Sequence of chain 1.B:
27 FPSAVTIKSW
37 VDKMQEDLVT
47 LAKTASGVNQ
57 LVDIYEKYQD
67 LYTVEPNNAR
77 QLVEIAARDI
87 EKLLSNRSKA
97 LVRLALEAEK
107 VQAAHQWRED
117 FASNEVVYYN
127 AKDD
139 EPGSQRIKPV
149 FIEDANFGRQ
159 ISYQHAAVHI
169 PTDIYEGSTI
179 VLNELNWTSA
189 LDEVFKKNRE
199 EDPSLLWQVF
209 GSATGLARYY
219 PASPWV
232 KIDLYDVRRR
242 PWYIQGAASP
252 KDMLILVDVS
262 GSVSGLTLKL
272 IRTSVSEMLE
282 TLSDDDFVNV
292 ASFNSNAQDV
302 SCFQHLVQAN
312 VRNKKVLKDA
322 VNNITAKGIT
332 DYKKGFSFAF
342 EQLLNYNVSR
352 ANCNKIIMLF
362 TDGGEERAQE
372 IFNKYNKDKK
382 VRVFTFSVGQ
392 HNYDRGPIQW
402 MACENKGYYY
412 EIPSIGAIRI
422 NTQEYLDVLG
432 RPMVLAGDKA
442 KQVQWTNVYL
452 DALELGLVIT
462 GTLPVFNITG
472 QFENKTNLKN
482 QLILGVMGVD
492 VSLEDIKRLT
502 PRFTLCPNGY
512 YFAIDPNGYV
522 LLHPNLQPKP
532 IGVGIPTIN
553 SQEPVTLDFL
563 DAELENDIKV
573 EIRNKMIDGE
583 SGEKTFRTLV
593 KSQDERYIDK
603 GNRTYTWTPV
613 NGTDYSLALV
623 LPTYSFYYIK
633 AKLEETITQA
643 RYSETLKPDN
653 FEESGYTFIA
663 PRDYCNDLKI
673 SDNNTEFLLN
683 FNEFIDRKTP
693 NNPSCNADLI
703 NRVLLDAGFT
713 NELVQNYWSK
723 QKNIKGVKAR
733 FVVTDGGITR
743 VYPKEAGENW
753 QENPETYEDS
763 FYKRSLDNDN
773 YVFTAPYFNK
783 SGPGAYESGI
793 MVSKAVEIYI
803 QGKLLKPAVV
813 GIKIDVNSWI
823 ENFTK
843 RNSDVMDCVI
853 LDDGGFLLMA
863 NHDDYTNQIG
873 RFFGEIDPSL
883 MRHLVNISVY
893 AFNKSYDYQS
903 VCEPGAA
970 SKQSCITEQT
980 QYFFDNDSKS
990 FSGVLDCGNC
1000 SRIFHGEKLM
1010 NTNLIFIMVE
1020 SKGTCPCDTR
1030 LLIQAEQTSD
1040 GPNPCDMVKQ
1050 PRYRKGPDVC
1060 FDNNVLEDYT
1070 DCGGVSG

The protein below binds the small molecule below.
Small molecule (SMILES): CC(=O)N[C@H]1[C@H](O[C@H]2[C@H](O)[C@@H](NC(C)=O)CO[C@@H]2CO)O[C@H](CO)[C@@H](O)[C@@H]1O

Binding-site contacts:
Ligand atom C8 contacts residue THR610 of chain 1.B at 4.1 Å.
Ligand atom C8 contacts residue ALA83 of chain 1.B at 4.2 Å (hydrophobic).
Ligand atom C2 contacts residue ASN613 of chain 1.B at 2.5 Å.
Ligand atom C1 contacts residue ASN613 of chain 1.B at 1.4 Å.
Ligand atom O7 contacts residue ARG84 of chain 1.B at 4.0 Å.
Ligand atom N2 contacts residue ASN613 of chain 1.B at 2.9 Å (h-bond).
Ligand atom C8 contacts residue GLU80 of chain 1.B at 4.3 Å.
Ligand atom C3 contacts residue ASN613 of chain 1.B at 3.8 Å.
Ligand atom C7 contacts residue ASN613 of chain 1.B at 3.4 Å.
Ligand atom O5 contacts residue ASN613 of chain 1.B at 2.4 Å (h-bond).
Ligand atom C5 contacts residue ASN613 of chain 1.B at 3.7 Å.
Ligand atom C8 contacts residue PRO611 of chain 1.B at 4.0 Å (hydrophobic).
Ligand atom C4 contacts residue ASN613 of chain 1.B at 4.2 Å.
Ligand atom O7 contacts residue ASN613 of chain 1.B at 3.5 Å (h-bond).
Ligand atom C8 contacts residue ASN613 of chain 1.B at 4.5 Å.